Sequence of chain 1.C:
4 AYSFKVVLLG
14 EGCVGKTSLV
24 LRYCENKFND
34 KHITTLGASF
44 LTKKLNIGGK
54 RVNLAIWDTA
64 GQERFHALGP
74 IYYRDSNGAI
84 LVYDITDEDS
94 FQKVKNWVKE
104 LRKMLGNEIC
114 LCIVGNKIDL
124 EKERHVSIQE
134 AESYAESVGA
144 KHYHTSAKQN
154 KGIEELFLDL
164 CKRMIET

A small-molecule ligand and the protein it binds are described below.
Small molecule (SMILES): Nc1nc2c(ncn2[C@@H]2O[C@H](CO[P](=O)(O)O[P](=O)(O)NP(=O)(O)O)[C@@H](O)[C@H]2O)c(=O)[nH]1

Binding-site contacts:
Ligand atom O2' contacts residue PHE31 of chain 1.C at 3.2 Å.
Ligand atom O6 contacts residue LYS120 of chain 1.C at 3.5 Å.
Ligand atom O4' contacts residue LYS120 of chain 1.C at 3.2 Å (salt-bridge).
Ligand atom N3B contacts residue MG1 of chain 1.I at 3.4 Å.
Ligand atom C3' contacts residue ASP33 of chain 1.C at 3.5 Å.
Ligand atom PG contacts residue GLY15 of chain 1.C at 3.6 Å.
Ligand atom O1G contacts residue GLY15 of chain 1.C at 3.3 Å (h-bond).
Ligand atom O2B contacts residue MG1 of chain 1.I at 2.0 Å.
Ligand atom PG contacts residue MG1 of chain 1.I at 3.1 Å.
Ligand atom N3B contacts residue GLY15 of chain 1.C at 2.9 Å (h-bond).
Ligand atom O1A contacts residue GLY18 of chain 1.C at 3.2 Å.
Ligand atom O3A contacts residue GLY18 of chain 1.C at 3.4 Å (h-bond).
Ligand atom O1A contacts residue SER21 of chain 1.C at 2.8 Å (h-bond).
Ligand atom O1G contacts residue HIS35 of chain 1.C at 2.8 Å.
Ligand atom PB contacts residue MG1 of chain 1.I at 3.2 Å.
Ligand atom N1 contacts residue LYS151 of chain 1.C at 3.5 Å.
Ligand atom C8 contacts residue SER21 of chain 1.C at 3.2 Å.
Ligand atom O6 contacts residue ALA150 of chain 1.C at 2.8 Å (h-bond).
Ligand atom O6 contacts residue SER149 of chain 1.C at 3.4 Å.
Ligand atom N7 contacts residue ASN119 of chain 1.C at 3.2 Å (h-bond).
Ligand atom N7 contacts residue ALA150 of chain 1.C at 3.5 Å.
Ligand atom O3G contacts residue GLY64 of chain 1.C at 2.8 Å (h-bond).
Ligand atom O1B contacts residue GLY18 of chain 1.C at 3.1 Å (h-bond).
Ligand atom O3' contacts residue ASP33 of chain 1.C at 2.7 Å (salt-bridge).
Ligand atom N2 contacts residue ASP122 of chain 1.C at 2.8 Å (salt-bridge).
Ligand atom O2A contacts residue HIS35 of chain 1.C at 3.2 Å (h-bond).
Ligand atom O1B contacts residue LYS19 of chain 1.C at 2.9 Å (salt-bridge).
Ligand atom O6 contacts residue LYS151 of chain 1.C at 3.2 Å (salt-bridge).
Ligand atom O2' contacts residue ASN32 of chain 1.C at 2.7 Å (h-bond).
Ligand atom C6 contacts residue LYS120 of chain 1.C at 3.5 Å.
Ligand atom O3G contacts residue LYS19 of chain 1.C at 2.8 Å (salt-bridge).
Ligand atom N2 contacts residue LEU123 of chain 1.C at 3.5 Å.
Ligand atom N3B contacts residue HIS35 of chain 1.C at 3.5 Å.
Ligand atom O1A contacts residue THR20 of chain 1.C at 3.5 Å (h-bond).
Ligand atom O2' contacts residue ASP33 of chain 1.C at 3.2 Å (salt-bridge).
Ligand atom O2G contacts residue MG1 of chain 1.I at 1.9 Å.
Ligand atom O6 contacts residue ASP122 of chain 1.C at 3.5 Å (salt-bridge).
Ligand atom O2B contacts residue THR20 of chain 1.C at 2.9 Å (h-bond).
Ligand atom N1 contacts residue ASP122 of chain 1.C at 2.8 Å (salt-bridge).
Ligand atom O6 contacts residue ASN119 of chain 1.C at 3.4 Å (h-bond).